Sequence of chain 1.E:
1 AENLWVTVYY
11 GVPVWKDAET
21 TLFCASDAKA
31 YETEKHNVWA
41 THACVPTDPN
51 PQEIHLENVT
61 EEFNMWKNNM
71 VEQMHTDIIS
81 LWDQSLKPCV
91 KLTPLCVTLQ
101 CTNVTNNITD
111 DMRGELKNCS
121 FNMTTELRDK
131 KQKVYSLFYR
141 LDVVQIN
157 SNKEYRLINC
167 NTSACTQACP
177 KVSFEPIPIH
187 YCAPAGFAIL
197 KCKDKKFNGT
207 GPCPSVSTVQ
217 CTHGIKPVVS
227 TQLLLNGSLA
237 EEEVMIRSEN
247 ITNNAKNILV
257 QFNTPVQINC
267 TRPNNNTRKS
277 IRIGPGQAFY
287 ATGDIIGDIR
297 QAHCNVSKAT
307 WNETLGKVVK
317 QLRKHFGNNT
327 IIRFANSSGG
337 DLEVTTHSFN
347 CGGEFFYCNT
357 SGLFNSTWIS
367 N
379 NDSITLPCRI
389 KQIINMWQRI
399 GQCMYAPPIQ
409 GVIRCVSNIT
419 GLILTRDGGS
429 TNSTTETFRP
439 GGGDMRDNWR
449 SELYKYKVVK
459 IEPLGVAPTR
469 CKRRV

Binding-site contacts:
Ligand atom O5 contacts residue ASN167 of chain 1.C at 2.4 Å (h-bond).
Ligand atom O7 contacts residue ARG278 of chain 1.E at 3.4 Å (salt-bridge).
Ligand atom C7 contacts residue ASN167 of chain 1.C at 3.5 Å.
Ligand atom C8 contacts residue ILE164 of chain 1.C at 4.2 Å (hydrophobic).
Ligand atom O7 contacts residue ASN167 of chain 1.C at 3.7 Å.
Ligand atom C8 contacts residue ARG278 of chain 1.E at 4.0 Å.
Ligand atom C5 contacts residue ARG162 of chain 1.C at 4.3 Å.
Ligand atom N2 contacts residue ASN167 of chain 1.C at 2.9 Å (h-bond).
Ligand atom C7 contacts residue ARG278 of chain 1.E at 3.9 Å.
Ligand atom C1 contacts residue ARG162 of chain 1.C at 4.2 Å.
Ligand atom C2 contacts residue ASN167 of chain 1.C at 2.5 Å.
Ligand atom C6 contacts residue VAL144 of chain 1.C at 4.4 Å (hydrophobic).
Ligand atom C6 contacts residue ARG162 of chain 1.C at 4.0 Å.
Ligand atom N2 contacts residue THR168 of chain 1.C at 4.3 Å.
Ligand atom C8 contacts residue ASN167 of chain 1.C at 4.1 Å.
Ligand atom C5 contacts residue ASN167 of chain 1.C at 3.6 Å.
Ligand atom C4 contacts residue ASN167 of chain 1.C at 4.2 Å.
Ligand atom C3 contacts residue ASN167 of chain 1.C at 3.8 Å.
Ligand atom C1 contacts residue ASN167 of chain 1.C at 1.4 Å.
Ligand atom O6 contacts residue ARG162 of chain 1.C at 4.0 Å.
Ligand atom O5 contacts residue ARG162 of chain 1.C at 3.4 Å (salt-bridge).

The small molecule below binds the protein below.
Small molecule (SMILES): CC(=O)N[C@H]1[C@H](O[C@H]2[C@H](O)[C@@H](NC(C)=O)CO[C@@H]2CO)O[C@H](CO)[C@@H](O)[C@@H]1O

Sequence of chain 1.C:
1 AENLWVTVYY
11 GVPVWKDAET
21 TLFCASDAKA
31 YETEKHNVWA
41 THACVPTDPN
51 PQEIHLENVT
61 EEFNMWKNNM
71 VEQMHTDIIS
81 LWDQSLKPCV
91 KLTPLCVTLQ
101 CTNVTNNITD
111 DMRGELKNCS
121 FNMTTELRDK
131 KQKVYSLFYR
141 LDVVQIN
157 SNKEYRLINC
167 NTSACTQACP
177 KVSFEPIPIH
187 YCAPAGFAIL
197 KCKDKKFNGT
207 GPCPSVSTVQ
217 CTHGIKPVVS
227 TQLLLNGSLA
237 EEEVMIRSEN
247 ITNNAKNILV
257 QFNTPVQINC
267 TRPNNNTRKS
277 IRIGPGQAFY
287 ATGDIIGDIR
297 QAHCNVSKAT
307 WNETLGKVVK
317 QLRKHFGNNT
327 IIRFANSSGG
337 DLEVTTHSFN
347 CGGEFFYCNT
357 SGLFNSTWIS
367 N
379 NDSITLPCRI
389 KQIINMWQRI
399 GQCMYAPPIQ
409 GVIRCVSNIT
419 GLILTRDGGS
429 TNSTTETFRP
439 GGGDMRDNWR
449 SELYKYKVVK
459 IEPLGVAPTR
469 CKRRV